Binding-site contacts:
Ligand atom O30 contacts residue SER188 of chain 1.A at 3.3 Å (h-bond).
Ligand atom C6 contacts residue ARG26 of chain 1.A at 3.6 Å.
Ligand atom C33 contacts residue TRP208 of chain 1.A at 3.6 Å (hydrophobic).
Ligand atom N12 contacts residue EDO1 of chain 1.D at 3.2 Å (h-bond).
Ligand atom N9 contacts residue ARG26 of chain 1.A at 3.6 Å.
Ligand atom C23 contacts residue EDO1 of chain 1.D at 3.4 Å.
Ligand atom CL1 contacts residue VAL220 of chain 1.A at 3.6 Å.
Ligand atom C11 contacts residue SER188 of chain 1.A at 3.6 Å.
Ligand atom F43 contacts residue SER207 of chain 1.A at 3.3 Å.
Ligand atom C17 contacts residue GLY186 of chain 1.A at 3.5 Å.
Ligand atom N13 contacts residue LYS185 of chain 1.A at 3.6 Å.
Ligand atom C36 contacts residue GLY211 of chain 1.A at 3.4 Å.
Ligand atom C34 contacts residue TRP208 of chain 1.A at 3.4 Å (hydrophobic).
Ligand atom C29 contacts residue SER188 of chain 1.A at 3.6 Å.
Ligand atom CL1 contacts residue GLY219 of chain 1.A at 3.5 Å.
Ligand atom C32 contacts residue GLY219 of chain 1.A at 3.5 Å.
Ligand atom N9 contacts residue ILE141 of chain 1.A at 3.5 Å.
Ligand atom C4 contacts residue TYR134 of chain 1.A at 3.6 Å (hydrophobic).
Ligand atom C40 contacts residue EDO1 of chain 1.D at 3.4 Å.
Ligand atom C35 contacts residue GLY209 of chain 1.A at 3.6 Å.
Ligand atom CL1 contacts residue TYR221 of chain 1.A at 3.4 Å.
Ligand atom C2 contacts residue LEU28 of chain 1.A at 3.6 Å (hydrophobic).
Ligand atom O30 contacts residue CYS184 of chain 1.A at 3.6 Å (h-bond).
Ligand atom O30 contacts residue GLY186 of chain 1.A at 3.0 Å (h-bond).
Ligand atom F43 contacts residue TRP208 of chain 1.A at 3.1 Å.
Ligand atom F43 contacts residue THR206 of chain 1.A at 3.2 Å.
Ligand atom O21 contacts residue ARG26 of chain 1.A at 3.5 Å.
Ligand atom N9 contacts residue HIS27 of chain 1.A at 2.9 Å (h-bond).
Ligand atom N8 contacts residue LEU28 of chain 1.A at 2.9 Å (h-bond).
Ligand atom C31 contacts residue ALA183 of chain 1.A at 3.3 Å (hydrophobic).
Ligand atom C6 contacts residue HIS27 of chain 1.A at 3.5 Å.
Ligand atom N41 contacts residue TRP208 of chain 1.A at 3.6 Å.
Ligand atom C32 contacts residue ASP182 of chain 1.A at 3.2 Å.
Ligand atom N42 contacts residue CYS184 of chain 1.A at 2.8 Å (h-bond).
Ligand atom N41 contacts residue GLY209 of chain 1.A at 3.5 Å (h-bond).
Ligand atom O30 contacts residue LYS185 of chain 1.A at 3.3 Å.
Ligand atom C31 contacts residue ASP182 of chain 1.A at 3.4 Å.
Ligand atom C19 contacts residue ILE141 of chain 1.A at 3.3 Å (hydrophobic).
Ligand atom O20 contacts residue ILE141 of chain 1.A at 3.4 Å.
Ligand atom C7 contacts residue HIS27 of chain 1.A at 3.2 Å.

A small-molecule ligand and the protein it binds are described below.
Small molecule (SMILES): COC(=O)Nc1ccc2c(c1)NC(=O)[C@H](C)CCC[C@H](NC(=O)c1cnn(-c3cccc(Cl)c3F)c1N)c1cc-2ccn1

Sequence of chain 1.A:
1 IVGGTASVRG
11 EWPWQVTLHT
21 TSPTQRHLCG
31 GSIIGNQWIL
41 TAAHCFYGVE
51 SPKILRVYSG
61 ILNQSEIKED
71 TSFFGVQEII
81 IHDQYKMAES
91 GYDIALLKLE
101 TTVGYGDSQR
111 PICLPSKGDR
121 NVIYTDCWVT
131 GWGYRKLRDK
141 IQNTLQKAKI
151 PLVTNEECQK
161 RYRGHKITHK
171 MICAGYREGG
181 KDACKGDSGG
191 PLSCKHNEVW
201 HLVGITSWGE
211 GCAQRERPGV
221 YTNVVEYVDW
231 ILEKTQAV